This protein binds this small molecule.
Small molecule (SMILES): C=CC1=C(C)C2=N3->[Ni]45<-N6=C(C=c7c(C)c(C=C)c(n74)=C2)C(C)=C(CCC(=O)O)C6=Cc2c(CCC(=O)O)c(C)c(n25)C=C13

Sequence of chain 1.C:
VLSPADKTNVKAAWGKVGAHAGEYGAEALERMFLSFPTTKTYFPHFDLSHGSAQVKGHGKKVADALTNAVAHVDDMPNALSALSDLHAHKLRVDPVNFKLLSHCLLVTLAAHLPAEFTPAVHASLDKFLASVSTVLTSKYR

Binding-site contacts:
Ligand atom CMD contacts residue PHE43 of chain 1.C at 3.6 Å (hydrophobic).
Ligand atom CHD contacts residue PHE43 of chain 1.C at 3.4 Å (hydrophobic).
Ligand atom CMC contacts residue ASN97 of chain 1.C at 3.5 Å.
Ligand atom NA contacts residue HIS58 of chain 1.C at 3.7 Å.
Ligand atom O1D contacts residue PHE46 of chain 1.C at 3.6 Å.
Ligand atom CMA contacts residue LEU83 of chain 1.C at 3.7 Å (hydrophobic).
Ligand atom CAC contacts residue VAL93 of chain 1.C at 3.6 Å (hydrophobic).
Ligand atom CHC contacts residue PHE98 of chain 1.C at 3.5 Å (hydrophobic).
Ligand atom NI contacts residue HIS58 of chain 1.C at 3.8 Å.
Ligand atom CGD contacts residue PHE46 of chain 1.C at 3.7 Å (hydrophobic).
Ligand atom CBD contacts residue HIS58 of chain 1.C at 3.7 Å.
Ligand atom CBA contacts residue LEU86 of chain 1.C at 3.5 Å (hydrophobic).
Ligand atom C1A contacts residue HIS58 of chain 1.C at 3.4 Å.
Ligand atom CGD contacts residue HIS45 of chain 1.C at 3.7 Å.
Ligand atom C3D contacts residue HIS58 of chain 1.C at 3.7 Å.
Ligand atom NA contacts residue HIS87 of chain 1.C at 3.7 Å.
Ligand atom C4D contacts residue LEU91 of chain 1.C at 3.5 Å (hydrophobic).
Ligand atom CHD contacts residue VAL93 of chain 1.C at 3.8 Å (hydrophobic).
Ligand atom CHA contacts residue HIS58 of chain 1.C at 3.2 Å.
Ligand atom CMA contacts residue LYS61 of chain 1.C at 3.5 Å.
Ligand atom O1A contacts residue LEU86 of chain 1.C at 3.6 Å.
Ligand atom CHA contacts residue LEU91 of chain 1.C at 3.6 Å (hydrophobic).
Ligand atom C3B contacts residue LEU136 of chain 1.C at 3.6 Å (hydrophobic).
Ligand atom NC contacts residue HIS87 of chain 1.C at 3.7 Å.
Ligand atom CHC contacts residue LEU101 of chain 1.C at 3.6 Å (hydrophobic).
Ligand atom CAD contacts residue LEU91 of chain 1.C at 3.7 Å (hydrophobic).
Ligand atom CGA contacts residue LEU86 of chain 1.C at 3.7 Å (hydrophobic).
Ligand atom C1D contacts residue PHE43 of chain 1.C at 3.8 Å (hydrophobic).
Ligand atom C1D contacts residue HIS58 of chain 1.C at 3.8 Å.
Ligand atom NB contacts residue HIS87 of chain 1.C at 3.5 Å.
Ligand atom C3C contacts residue VAL93 of chain 1.C at 3.8 Å (hydrophobic).
Ligand atom O2D contacts residue HIS45 of chain 1.C at 2.9 Å (h-bond).
Ligand atom CMB contacts residue ALA65 of chain 1.C at 3.8 Å (hydrophobic).
Ligand atom C4D contacts residue HIS58 of chain 1.C at 3.1 Å.
Ligand atom C2B contacts residue LEU136 of chain 1.C at 3.7 Å (hydrophobic).
Ligand atom ND contacts residue LEU91 of chain 1.C at 3.8 Å.
Ligand atom ND contacts residue HIS58 of chain 1.C at 3.4 Å (h-bond).
Ligand atom CMD contacts residue TYR42 of chain 1.C at 3.3 Å (hydrophobic).
Ligand atom C3A contacts residue LEU83 of chain 1.C at 3.6 Å (hydrophobic).
Ligand atom NI contacts residue HIS87 of chain 1.C at 3.4 Å.